Sequence of chain 1.D:
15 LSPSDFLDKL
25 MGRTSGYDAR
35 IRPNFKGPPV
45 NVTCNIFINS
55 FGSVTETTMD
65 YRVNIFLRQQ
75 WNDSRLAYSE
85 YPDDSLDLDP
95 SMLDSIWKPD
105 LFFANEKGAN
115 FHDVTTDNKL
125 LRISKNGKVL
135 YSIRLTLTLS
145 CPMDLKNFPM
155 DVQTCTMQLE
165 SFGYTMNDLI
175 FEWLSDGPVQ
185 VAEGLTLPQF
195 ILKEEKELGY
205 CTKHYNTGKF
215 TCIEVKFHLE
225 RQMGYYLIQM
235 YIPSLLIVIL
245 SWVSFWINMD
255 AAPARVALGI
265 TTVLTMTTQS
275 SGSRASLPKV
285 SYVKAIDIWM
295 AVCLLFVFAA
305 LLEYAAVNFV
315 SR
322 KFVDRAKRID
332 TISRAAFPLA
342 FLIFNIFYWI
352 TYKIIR

Binding-site contacts:
Ligand atom C1 contacts residue ASN76 of chain 1.D at 1.4 Å.
Ligand atom C7 contacts residue ASN45 of chain 1.D at 3.9 Å.
Ligand atom C2 contacts residue ASN76 of chain 1.D at 2.5 Å.
Ligand atom C4 contacts residue ASN76 of chain 1.D at 4.2 Å.
Ligand atom O7 contacts residue ASN45 of chain 1.D at 3.9 Å.
Ligand atom O7 contacts residue ASN76 of chain 1.D at 2.2 Å (h-bond).
Ligand atom C3 contacts residue ASN76 of chain 1.D at 3.8 Å.
Ligand atom C8 contacts residue THR47 of chain 1.D at 4.0 Å.
Ligand atom O7 contacts residue TRP75 of chain 1.D at 4.4 Å.
Ligand atom C8 contacts residue ASN76 of chain 1.D at 4.2 Å.
Ligand atom C5 contacts residue ASN76 of chain 1.D at 3.6 Å.
Ligand atom C7 contacts residue ASN76 of chain 1.D at 2.9 Å.
Ligand atom C8 contacts residue ASN45 of chain 1.D at 3.1 Å.
Ligand atom O6 contacts residue ASN130 of chain 1.D at 4.1 Å.
Ligand atom O5 contacts residue ASN76 of chain 1.D at 2.3 Å (h-bond).
Ligand atom N2 contacts residue ASN76 of chain 1.D at 3.0 Å (h-bond).

The small molecule below binds the protein below.
Small molecule (SMILES): CC(=O)N[C@@H]1[C@@H](O)[C@H](O)[C@@H](CO)O[C@H]1O